This small molecule binds to this protein.
Small molecule (SMILES): CC(=O)N[C@@H]1[C@@H](O)[C@H](O)[C@@H](CO)O[C@H]1O

Binding-site contacts:
Ligand atom C8 contacts residue THR18 of chain 1.J at 3.9 Å.
Ligand atom C2 contacts residue ASN16 of chain 1.J at 2.6 Å.
Ligand atom N2 contacts residue ASN16 of chain 1.J at 2.8 Å (h-bond).
Ligand atom O7 contacts residue ASN16 of chain 1.J at 4.3 Å.
Ligand atom O5 contacts residue ASN16 of chain 1.J at 2.4 Å (h-bond).
Ligand atom N2 contacts residue THR18 of chain 1.J at 4.0 Å.
Ligand atom C2 contacts residue THR18 of chain 1.J at 4.3 Å.
Ligand atom C8 contacts residue ASN16 of chain 1.J at 3.7 Å.
Ligand atom C3 contacts residue ASN16 of chain 1.J at 3.9 Å.
Ligand atom C5 contacts residue ASN16 of chain 1.J at 3.7 Å.
Ligand atom C7 contacts residue ASN16 of chain 1.J at 3.4 Å.
Ligand atom C7 contacts residue THR18 of chain 1.J at 3.2 Å.
Ligand atom C8 contacts residue ARG19 of chain 1.J at 3.8 Å.
Ligand atom C1 contacts residue ASN16 of chain 1.J at 1.4 Å.
Ligand atom O7 contacts residue THR18 of chain 1.J at 2.6 Å (h-bond).
Ligand atom C4 contacts residue ASN16 of chain 1.J at 4.3 Å.

Sequence of chain 1.J:
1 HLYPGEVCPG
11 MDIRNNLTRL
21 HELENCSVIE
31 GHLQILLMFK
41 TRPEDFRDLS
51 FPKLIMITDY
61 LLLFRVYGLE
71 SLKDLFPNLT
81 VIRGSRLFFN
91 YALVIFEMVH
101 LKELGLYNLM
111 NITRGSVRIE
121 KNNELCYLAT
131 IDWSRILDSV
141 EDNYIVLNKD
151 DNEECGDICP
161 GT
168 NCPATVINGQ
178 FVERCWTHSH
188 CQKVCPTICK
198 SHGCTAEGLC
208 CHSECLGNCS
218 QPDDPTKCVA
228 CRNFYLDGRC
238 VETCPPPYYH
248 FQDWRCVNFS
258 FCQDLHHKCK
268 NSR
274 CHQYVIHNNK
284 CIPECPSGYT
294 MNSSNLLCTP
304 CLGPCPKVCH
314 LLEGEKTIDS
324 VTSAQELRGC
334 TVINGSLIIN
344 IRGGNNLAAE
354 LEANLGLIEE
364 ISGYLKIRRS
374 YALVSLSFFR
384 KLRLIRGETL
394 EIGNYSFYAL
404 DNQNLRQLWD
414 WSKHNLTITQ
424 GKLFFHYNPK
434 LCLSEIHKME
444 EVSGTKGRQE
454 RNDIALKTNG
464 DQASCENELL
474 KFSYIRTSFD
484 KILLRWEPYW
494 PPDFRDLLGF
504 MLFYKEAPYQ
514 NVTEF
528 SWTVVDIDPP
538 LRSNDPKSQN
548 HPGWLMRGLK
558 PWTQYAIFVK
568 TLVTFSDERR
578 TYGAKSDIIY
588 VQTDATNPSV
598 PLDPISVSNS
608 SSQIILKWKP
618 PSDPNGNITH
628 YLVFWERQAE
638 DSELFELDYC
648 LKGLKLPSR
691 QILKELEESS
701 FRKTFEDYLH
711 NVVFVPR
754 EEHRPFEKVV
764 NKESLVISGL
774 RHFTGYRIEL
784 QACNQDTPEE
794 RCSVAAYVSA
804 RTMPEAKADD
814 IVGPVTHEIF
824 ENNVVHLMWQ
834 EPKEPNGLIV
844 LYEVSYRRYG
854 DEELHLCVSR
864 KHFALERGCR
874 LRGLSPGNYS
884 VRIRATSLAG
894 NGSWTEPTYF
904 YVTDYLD